Sequence of chain 3.D:
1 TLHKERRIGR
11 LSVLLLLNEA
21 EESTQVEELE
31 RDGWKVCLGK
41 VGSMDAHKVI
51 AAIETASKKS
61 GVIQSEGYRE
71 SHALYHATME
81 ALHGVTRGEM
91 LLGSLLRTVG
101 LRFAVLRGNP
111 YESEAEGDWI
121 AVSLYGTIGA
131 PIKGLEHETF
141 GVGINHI

This protein binds this small molecule.
Small molecule (SMILES): N[C@@H](Cc1c[nH]c[nH+]1)C(=O)O

Sequence of chain 3.C:
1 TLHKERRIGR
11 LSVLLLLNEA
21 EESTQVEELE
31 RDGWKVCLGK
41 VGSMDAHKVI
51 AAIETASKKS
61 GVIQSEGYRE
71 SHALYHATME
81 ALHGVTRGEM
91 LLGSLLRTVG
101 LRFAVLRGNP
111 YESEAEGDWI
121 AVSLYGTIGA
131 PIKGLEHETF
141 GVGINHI

Binding-site contacts:
Ligand atom NE2 contacts residue ALA130 of chain 3.D at 3.4 Å (h-bond).
Ligand atom C contacts residue HIS76 of chain 2.D at 3.8 Å.
Ligand atom CB contacts residue GLY129 of chain 3.D at 3.7 Å.
Ligand atom N contacts residue TYR68 of chain 2.D at 3.1 Å (h-bond).
Ligand atom CG contacts residue ALA130 of chain 3.D at 3.8 Å (hydrophobic).
Ligand atom OXT contacts residue ILE128 of chain 3.D at 3.6 Å.
Ligand atom CG contacts residue TYR68 of chain 2.D at 3.7 Å (hydrophobic).
Ligand atom O contacts residue ARG87 of chain 3.D at 2.8 Å (salt-bridge).
Ligand atom NE2 contacts residue GLY129 of chain 3.D at 3.9 Å.
Ligand atom C contacts residue ARG87 of chain 3.D at 3.5 Å.
Ligand atom ND1 contacts residue GLY129 of chain 3.D at 3.7 Å.
Ligand atom CA contacts residue HIS76 of chain 2.D at 3.7 Å.
Ligand atom OXT contacts residue ARG97 of chain 3.D at 2.9 Å (salt-bridge).
Ligand atom CD2 contacts residue GLY129 of chain 3.D at 3.6 Å.
Ligand atom CE1 contacts residue ALA130 of chain 3.D at 3.4 Å (hydrophobic).
Ligand atom N contacts residue HIS76 of chain 2.D at 3.3 Å (h-bond).
Ligand atom N contacts residue HIS72 of chain 2.D at 3.1 Å.
Ligand atom CA contacts residue MG1 of chain 3.G at 3.1 Å.
Ligand atom CA contacts residue TYR75 of chain 2.D at 3.8 Å (hydrophobic).
Ligand atom CE1 contacts residue TYR75 of chain 2.D at 4.0 Å (hydrophobic).
Ligand atom CE1 contacts residue TYR68 of chain 2.D at 3.6 Å (hydrophobic).
Ligand atom O contacts residue HIS137 of chain 3.D at 3.0 Å (h-bond).
Ligand atom CD2 contacts residue TYR75 of chain 2.D at 3.4 Å (hydrophobic).
Ligand atom ND1 contacts residue ALA130 of chain 3.D at 3.6 Å.
Ligand atom N contacts residue HIS137 of chain 3.D at 3.2 Å (h-bond).
Ligand atom ND1 contacts residue TYR68 of chain 2.D at 2.7 Å (h-bond).
Ligand atom OXT contacts residue ARG87 of chain 3.D at 2.9 Å (salt-bridge).
Ligand atom CD2 contacts residue ARG97 of chain 3.D at 3.8 Å.
Ligand atom NE2 contacts residue TYR75 of chain 2.D at 3.3 Å.
Ligand atom CA contacts residue HIS137 of chain 3.D at 4.0 Å.
Ligand atom N contacts residue MG1 of chain 3.G at 2.3 Å.
Ligand atom CB contacts residue TYR68 of chain 2.D at 3.9 Å (hydrophobic).
Ligand atom CD2 contacts residue ALA130 of chain 3.D at 3.6 Å (hydrophobic).
Ligand atom C contacts residue HIS137 of chain 3.D at 3.7 Å.
Ligand atom C contacts residue ARG97 of chain 3.D at 3.9 Å.
Ligand atom C contacts residue MG1 of chain 3.G at 3.0 Å.
Ligand atom CG contacts residue TYR75 of chain 2.D at 4.0 Å (hydrophobic).
Ligand atom O contacts residue HIS76 of chain 2.D at 3.2 Å (h-bond).
Ligand atom CG contacts residue GLY129 of chain 3.D at 3.5 Å.
Ligand atom O contacts residue MG1 of chain 3.G at 2.1 Å.

Sequence of chain 2.D:
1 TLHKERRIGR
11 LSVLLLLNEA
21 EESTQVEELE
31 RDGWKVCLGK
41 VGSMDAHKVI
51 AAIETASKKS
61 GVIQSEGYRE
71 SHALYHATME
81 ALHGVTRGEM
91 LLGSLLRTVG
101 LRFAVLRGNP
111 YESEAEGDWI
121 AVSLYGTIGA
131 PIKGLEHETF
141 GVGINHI